Binding-site contacts:
Ligand atom C5 contacts residue ASN154 of chain 60.E at 3.6 Å.
Ligand atom O7 contacts residue ASN154 of chain 60.E at 4.2 Å.
Ligand atom C1 contacts residue THR156 of chain 60.E at 4.0 Å.
Ligand atom C2 contacts residue ASN154 of chain 60.E at 2.4 Å.
Ligand atom O4 contacts residue ASP161 of chain 60.E at 4.0 Å.
Ligand atom O6 contacts residue HIS148 of chain 60.E at 3.8 Å.
Ligand atom C6 contacts residue ASP161 of chain 60.E at 3.6 Å.
Ligand atom C7 contacts residue ASN154 of chain 60.E at 3.7 Å.
Ligand atom C1 contacts residue GLY150 of chain 60.E at 4.0 Å.
Ligand atom O5 contacts residue THR156 of chain 60.E at 3.8 Å.
Ligand atom C5 contacts residue THR156 of chain 60.E at 3.8 Å.
Ligand atom C2 contacts residue GLY150 of chain 60.E at 3.7 Å.
Ligand atom N2 contacts residue GLY150 of chain 60.E at 3.4 Å (h-bond).
Ligand atom C5 contacts residue ASP161 of chain 60.E at 4.5 Å.
Ligand atom O7 contacts residue HIS148 of chain 60.E at 3.6 Å (h-bond).
Ligand atom C8 contacts residue GLY150 of chain 60.E at 3.7 Å.
Ligand atom C6 contacts residue ASN157 of chain 60.E at 3.3 Å.
Ligand atom O5 contacts residue THR156 of chain 60.E at 3.8 Å.
Ligand atom C3 contacts residue MET151 of chain 60.E at 4.0 Å (hydrophobic).
Ligand atom O7 contacts residue GLY150 of chain 60.E at 2.9 Å (h-bond).
Ligand atom O5 contacts residue ASN157 of chain 60.E at 4.0 Å.
Ligand atom C4 contacts residue MET151 of chain 60.E at 3.9 Å (hydrophobic).
Ligand atom C4 contacts residue ASN154 of chain 60.E at 4.2 Å.
Ligand atom C8 contacts residue ASN157 of chain 60.E at 3.6 Å.
Ligand atom C6 contacts residue THR156 of chain 60.E at 3.9 Å.
Ligand atom C5 contacts residue THR156 of chain 60.E at 3.8 Å.
Ligand atom C2 contacts residue MET151 of chain 60.E at 4.2 Å (hydrophobic).
Ligand atom C5 contacts residue MET151 of chain 60.E at 3.9 Å (hydrophobic).
Ligand atom O5 contacts residue ASN154 of chain 60.E at 2.3 Å (h-bond).
Ligand atom C7 contacts residue GLY150 of chain 60.E at 3.0 Å.
Ligand atom C3 contacts residue ASN154 of chain 60.E at 3.8 Å.
Ligand atom C1 contacts residue ASN154 of chain 60.E at 1.4 Å.
Ligand atom O6 contacts residue THR156 of chain 60.E at 4.4 Å.
Ligand atom N2 contacts residue ASN154 of chain 60.E at 2.9 Å (h-bond).
Ligand atom O6 contacts residue MET151 of chain 60.E at 4.3 Å.
Ligand atom O5 contacts residue MET151 of chain 60.E at 3.9 Å.
Ligand atom C1 contacts residue MET151 of chain 60.E at 4.2 Å (hydrophobic).
Ligand atom C6 contacts residue THR156 of chain 60.E at 3.6 Å.
Ligand atom C4 contacts residue ASP161 of chain 60.E at 4.0 Å.

This small molecule binds to this protein.
Small molecule (SMILES): CC(=O)N[C@H]1[C@H](O[C@H]2[C@H](O)[C@@H](NC(C)=O)CO[C@@H]2CO[C@@H]2O[C@@H](C)[C@@H](O)[C@@H](O)[C@@H]2O)O[C@H](CO)[C@@H](O)[C@@H]1O

Sequence of chain 60.E:
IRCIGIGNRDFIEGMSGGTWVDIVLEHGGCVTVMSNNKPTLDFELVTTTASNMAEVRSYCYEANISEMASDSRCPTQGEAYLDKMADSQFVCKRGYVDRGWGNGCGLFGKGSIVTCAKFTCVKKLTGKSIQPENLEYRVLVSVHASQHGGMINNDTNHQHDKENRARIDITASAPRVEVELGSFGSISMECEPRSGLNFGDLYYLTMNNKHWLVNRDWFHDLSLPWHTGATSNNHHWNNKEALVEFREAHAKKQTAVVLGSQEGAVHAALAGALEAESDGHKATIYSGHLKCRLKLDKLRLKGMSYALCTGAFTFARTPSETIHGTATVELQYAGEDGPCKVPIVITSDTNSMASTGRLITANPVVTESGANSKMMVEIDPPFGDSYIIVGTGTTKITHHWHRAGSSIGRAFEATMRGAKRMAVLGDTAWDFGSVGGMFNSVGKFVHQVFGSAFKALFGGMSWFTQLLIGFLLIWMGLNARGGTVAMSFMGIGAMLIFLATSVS